Sequence of chain 1.A:
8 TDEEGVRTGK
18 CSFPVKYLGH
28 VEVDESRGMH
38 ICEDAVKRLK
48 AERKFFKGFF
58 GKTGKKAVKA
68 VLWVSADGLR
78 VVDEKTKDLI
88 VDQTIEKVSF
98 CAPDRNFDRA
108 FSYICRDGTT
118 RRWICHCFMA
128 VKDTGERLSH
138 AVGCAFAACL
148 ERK

Binding-site contacts:
Ligand atom CE2 contacts residue SER136 of chain 1.A at 3.5 Å.
Ligand atom CE2 contacts residue HIS137 of chain 1.A at 3.6 Å.
Ligand atom CZ contacts residue ARG113 of chain 1.A at 3.3 Å.
Ligand atom CD2 contacts residue TRP120 of chain 1.A at 3.4 Å (hydrophobic).
Ligand atom CD1 contacts residue GLU93 of chain 1.A at 3.3 Å.
Ligand atom CG contacts residue GLU93 of chain 1.A at 3.8 Å.
Ligand atom CD contacts residue ILE92 of chain 1.A at 3.6 Å (hydrophobic).
Ligand atom C contacts residue CYS98 of chain 1.A at 2.9 Å (hydrophobic).
Ligand atom C contacts residue VAL95 of chain 1.A at 3.5 Å (hydrophobic).
Ligand atom CA contacts residue VAL95 of chain 1.A at 3.3 Å (hydrophobic).
Ligand atom C contacts residue SER96 of chain 1.A at 3.8 Å.
Ligand atom O contacts residue PHE97 of chain 1.A at 3.6 Å.
Ligand atom C contacts residue SER136 of chain 1.A at 3.6 Å.
Ligand atom O contacts residue SER136 of chain 1.A at 2.5 Å (h-bond).
Ligand atom CE2 contacts residue ARG113 of chain 1.A at 3.4 Å.
Ligand atom CD1 contacts residue SER33 of chain 1.A at 3.0 Å.
Ligand atom O contacts residue CYS98 of chain 1.A at 2.9 Å (h-bond).
Ligand atom N contacts residue CYS98 of chain 1.A at 3.2 Å (h-bond).
Ligand atom CD1 contacts residue ARG34 of chain 1.A at 3.2 Å.
Ligand atom O contacts residue PHE143 of chain 1.A at 3.2 Å.
Ligand atom CE2 contacts residue TRP120 of chain 1.A at 3.6 Å (hydrophobic).
Ligand atom CA contacts residue GLU93 of chain 1.A at 3.6 Å.
Ligand atom CB contacts residue VAL95 of chain 1.A at 3.7 Å (hydrophobic).
Ligand atom OH contacts residue HIS137 of chain 1.A at 3.5 Å.
Ligand atom CG contacts residue TRP120 of chain 1.A at 3.8 Å (hydrophobic).
Ligand atom CA contacts residue SER96 of chain 1.A at 3.2 Å.
Ligand atom CB contacts residue GLU93 of chain 1.A at 3.4 Å.
Ligand atom N contacts residue VAL95 of chain 1.A at 3.4 Å (h-bond).
Ligand atom N contacts residue CYS98 of chain 1.A at 3.6 Å.
Ligand atom CD1 contacts residue LYS94 of chain 1.A at 3.6 Å.
Ligand atom OH contacts residue ARG113 of chain 1.A at 3.1 Å.
Ligand atom O contacts residue CYS98 of chain 1.A at 3.0 Å (h-bond).
Ligand atom N contacts residue VAL95 of chain 1.A at 3.3 Å (h-bond).
Ligand atom CD2 contacts residue GLY140 of chain 1.A at 3.5 Å.
Ligand atom CD2 contacts residue SER136 of chain 1.A at 3.5 Å.
Ligand atom N contacts residue SER96 of chain 1.A at 2.7 Å (h-bond).
Ligand atom CA contacts residue CYS98 of chain 1.A at 3.6 Å (hydrophobic).
Ligand atom CG contacts residue ILE92 of chain 1.A at 3.2 Å (hydrophobic).
Ligand atom O contacts residue ALA99 of chain 1.A at 3.5 Å.
Ligand atom CD contacts residue VAL95 of chain 1.A at 3.3 Å (hydrophobic).

This small molecule binds to this protein.
Small molecule (SMILES): CC[C@H](C)[C@H](NC(=O)[C@H](Cc1ccc(O)cc1)NC(=O)[C@H](C)N)C(=O)NCC(=O)N1CCC[C@H]1C(=O)N[C@@H](Cc1ccc(OP(=O)(O)O)cc1)C(=O)N[C@H](C=O)CC(C)C